Sequence of chain 1.A:
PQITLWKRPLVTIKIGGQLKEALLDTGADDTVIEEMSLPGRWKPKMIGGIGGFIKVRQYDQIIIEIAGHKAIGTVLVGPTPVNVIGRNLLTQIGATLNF

Binding-site contacts:
Ligand atom C3 contacts residue ASP29 of chain 1.A at 3.6 Å.
Ligand atom O2 contacts residue ASP25 of chain 1.B at 2.6 Å (salt-bridge).
Ligand atom CM contacts residue ASP25 of chain 1.B at 3.5 Å.
Ligand atom ND2 contacts residue ASP30 of chain 1.A at 3.2 Å (salt-bridge).
Ligand atom C61 contacts residue ILE50 of chain 1.B at 3.5 Å (hydrophobic).
Ligand atom C81 contacts residue GLY27 of chain 1.B at 3.8 Å.
Ligand atom C51 contacts residue ILE50 of chain 1.B at 3.7 Å (hydrophobic).
Ligand atom CD2 contacts residue LEU23 of chain 1.B at 3.8 Å (hydrophobic).
Ligand atom OD1 contacts residue GLY48 of chain 1.A at 3.6 Å (h-bond).
Ligand atom O contacts residue ALA28 of chain 1.A at 3.7 Å.
Ligand atom C61 contacts residue THR80 of chain 1.A at 3.7 Å.
Ligand atom O contacts residue ASP29 of chain 1.A at 3.0 Å (salt-bridge).
Ligand atom OD1 contacts residue ASP30 of chain 1.A at 3.3 Å (salt-bridge).
Ligand atom CA contacts residue GLY48 of chain 1.A at 3.8 Å.
Ligand atom CD1 contacts residue ILE50 of chain 1.A at 3.8 Å (hydrophobic).
Ligand atom N1 contacts residue GLY48 of chain 1.A at 3.2 Å (h-bond).
Ligand atom O1 contacts residue GLY49 of chain 1.A at 3.7 Å.
Ligand atom C32 contacts residue GLY48 of chain 1.B at 3.4 Å.
Ligand atom O2 contacts residue ASP25 of chain 1.A at 2.6 Å (salt-bridge).
Ligand atom O1 contacts residue ILE50 of chain 1.B at 3.4 Å.
Ligand atom ND2 contacts residue ASP29 of chain 1.A at 3.4 Å (salt-bridge).
Ligand atom O2 contacts residue GLY27 of chain 1.A at 3.5 Å.
Ligand atom C3 contacts residue ARG8 of chain 1.B at 3.6 Å.
Ligand atom C9 contacts residue ASP25 of chain 1.A at 3.4 Å.
Ligand atom C22 contacts residue ILE50 of chain 1.A at 3.7 Å (hydrophobic).
Ligand atom OD1 contacts residue ILE47 of chain 1.A at 3.7 Å.
Ligand atom O3 contacts residue GLY49 of chain 1.B at 3.8 Å.
Ligand atom CD2 contacts residue GLY27 of chain 1.A at 3.4 Å.
Ligand atom CB contacts residue GLY48 of chain 1.A at 3.6 Å.
Ligand atom CE1 contacts residue ILE50 of chain 1.A at 3.6 Å (hydrophobic).
Ligand atom C51 contacts residue GLY49 of chain 1.B at 3.8 Å.
Ligand atom O contacts residue GLY27 of chain 1.A at 3.4 Å (h-bond).
Ligand atom C81 contacts residue ASP25 of chain 1.A at 3.4 Å.
Ligand atom N contacts residue GLY48 of chain 1.A at 3.1 Å (h-bond).
Ligand atom CE1 contacts residue GLY49 of chain 1.A at 3.8 Å.
Ligand atom N2 contacts residue GLY27 of chain 1.A at 3.2 Å (h-bond).
Ligand atom C4 contacts residue ARG8 of chain 1.B at 3.3 Å.
Ligand atom CB1 contacts residue ASP25 of chain 1.B at 3.2 Å.
Ligand atom CM contacts residue GLY27 of chain 1.B at 3.7 Å.
Ligand atom C9 contacts residue ASP25 of chain 1.B at 3.3 Å.

Sequence of chain 1.B:
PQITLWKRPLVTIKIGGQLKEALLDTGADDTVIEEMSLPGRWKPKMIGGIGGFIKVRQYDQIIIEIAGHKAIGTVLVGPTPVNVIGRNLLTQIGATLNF

The small molecule below binds the protein below.
Small molecule (SMILES): CC(C)(C)NC(=O)[C@@H]1C[C@@H]2CCCC[C@@H]2CN1C[C@@H](O)[C@H](Cc1ccccc1)NC(=O)[C@H](CC(N)=O)NC(=O)c1ccc2ccccc2n1